Binding-site contacts:
Ligand atom C2B contacts residue ILE123 of chain 29.A at 3.5 Å (hydrophobic).
Ligand atom C3 contacts residue TYR197 of chain 29.A at 3.7 Å (hydrophobic).
Ligand atom C3B contacts residue LEU226 of chain 29.A at 3.5 Å (hydrophobic).
Ligand atom C5A contacts residue VAL175 of chain 29.A at 3.9 Å (hydrophobic).
Ligand atom C6C contacts residue LEU99 of chain 29.A at 3.6 Å (hydrophobic).
Ligand atom O1B contacts residue LEU99 of chain 29.A at 3.1 Å.
Ligand atom O1A contacts residue ALA149 of chain 29.A at 3.7 Å.
Ligand atom O1B contacts residue TRP97 of chain 29.A at 3.6 Å.
Ligand atom C5 contacts residue TYR197 of chain 29.A at 3.8 Å (hydrophobic).
Ligand atom N2 contacts residue ASN221 of chain 29.A at 3.9 Å.
Ligand atom C7C contacts residue ILE123 of chain 29.A at 3.5 Å (hydrophobic).
Ligand atom C6C contacts residue TRP97 of chain 29.A at 3.9 Å (hydrophobic).
Ligand atom C4A contacts residue TYR151 of chain 29.A at 3.8 Å (hydrophobic).
Ligand atom C5B contacts residue ILE188 of chain 29.A at 3.6 Å (hydrophobic).
Ligand atom C7C contacts residue LEU99 of chain 29.A at 3.5 Å (hydrophobic).
Ligand atom C1C contacts residue TYR197 of chain 29.A at 3.7 Å (hydrophobic).
Ligand atom C4A contacts residue PRO173 of chain 29.A at 3.3 Å (hydrophobic).
Ligand atom C4B contacts residue LEU226 of chain 29.A at 3.9 Å (hydrophobic).
Ligand atom C6B contacts residue ILE188 of chain 29.A at 3.7 Å (hydrophobic).
Ligand atom C31 contacts residue TYR197 of chain 29.A at 3.7 Å (hydrophobic).
Ligand atom C5A contacts residue PRO173 of chain 29.A at 3.5 Å (hydrophobic).
Ligand atom O1 contacts residue TYR197 of chain 29.A at 3.9 Å.
Ligand atom C31 contacts residue ASN199 of chain 29.A at 3.4 Å.
Ligand atom C3B contacts residue ILE123 of chain 29.A at 3.9 Å (hydrophobic).
Ligand atom C6C contacts residue ILE123 of chain 29.A at 3.6 Å (hydrophobic).
Ligand atom C1B contacts residue LEU99 of chain 29.A at 3.9 Å (hydrophobic).
Ligand atom O1A contacts residue LEU186 of chain 29.A at 3.7 Å.
Ligand atom O1A contacts residue LEU226 of chain 29.A at 3.8 Å.
Ligand atom C2A contacts residue LEU186 of chain 29.A at 3.7 Å (hydrophobic).
Ligand atom N3A contacts residue TYR151 of chain 29.A at 3.3 Å.
Ligand atom C5A contacts residue LEU186 of chain 29.A at 3.6 Å (hydrophobic).
Ligand atom O1 contacts residue MET223 of chain 29.A at 3.6 Å (h-bond).
Ligand atom C5C contacts residue LEU99 of chain 29.A at 3.6 Å (hydrophobic).
Ligand atom C4C contacts residue THR121 of chain 29.A at 3.7 Å.
Ligand atom C2B contacts residue LEU226 of chain 29.A at 3.6 Å (hydrophobic).
Ligand atom C5C contacts residue THR101 of chain 29.A at 3.7 Å.
Ligand atom C2C contacts residue THR101 of chain 29.A at 3.8 Å.
Ligand atom C5A contacts residue ALA149 of chain 29.A at 3.2 Å (hydrophobic).
Ligand atom C4A contacts residue LEU186 of chain 29.A at 3.9 Å (hydrophobic).
Ligand atom C4 contacts residue TYR197 of chain 29.A at 3.6 Å (hydrophobic).

Sequence of chain 29.C:
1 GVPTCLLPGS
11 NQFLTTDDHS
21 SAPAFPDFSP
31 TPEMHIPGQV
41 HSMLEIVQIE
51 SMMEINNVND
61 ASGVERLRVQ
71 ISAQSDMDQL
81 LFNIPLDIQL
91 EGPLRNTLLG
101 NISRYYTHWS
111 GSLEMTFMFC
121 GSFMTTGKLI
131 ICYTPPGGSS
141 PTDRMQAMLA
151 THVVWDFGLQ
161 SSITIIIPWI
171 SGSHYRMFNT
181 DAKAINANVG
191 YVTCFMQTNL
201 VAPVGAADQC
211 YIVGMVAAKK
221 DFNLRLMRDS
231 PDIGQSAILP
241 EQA

Sequence of chain 29.A:
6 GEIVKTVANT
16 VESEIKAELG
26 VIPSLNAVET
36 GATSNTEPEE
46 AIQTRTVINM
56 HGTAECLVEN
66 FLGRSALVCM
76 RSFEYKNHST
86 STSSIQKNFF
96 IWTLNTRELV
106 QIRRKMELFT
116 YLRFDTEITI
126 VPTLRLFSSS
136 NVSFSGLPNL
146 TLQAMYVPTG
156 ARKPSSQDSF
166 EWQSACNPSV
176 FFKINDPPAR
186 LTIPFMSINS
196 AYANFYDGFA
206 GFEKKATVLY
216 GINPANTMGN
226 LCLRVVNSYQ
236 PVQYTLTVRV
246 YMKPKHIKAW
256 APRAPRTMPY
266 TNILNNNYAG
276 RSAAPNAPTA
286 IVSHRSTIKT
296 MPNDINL

A protein and the small-molecule ligand that binds it are described below.
Small molecule (SMILES): Cc1cc(CCCCCCCOc2ccc(C3=NCCO3)cc2)on1